Sequence of chain 1.G:
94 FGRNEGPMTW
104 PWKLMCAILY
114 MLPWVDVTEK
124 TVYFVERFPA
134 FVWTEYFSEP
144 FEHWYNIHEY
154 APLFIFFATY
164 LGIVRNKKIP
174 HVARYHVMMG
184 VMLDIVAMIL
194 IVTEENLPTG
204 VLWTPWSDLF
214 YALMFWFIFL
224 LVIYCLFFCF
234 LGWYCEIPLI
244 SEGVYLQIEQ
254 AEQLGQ

The protein below binds the small molecule below.
Small molecule (SMILES): C[C@@H]1CC[C@@]2(OC1)O[C@H]1[C@@H](O)[C@H]3[C@@H]4CC[C@H]5C[C@@H](O[C@@H]6O[C@H](CO)[C@H](O[C@@H]7O[C@H](CO)[C@@H](O)[C@H](O[C@@H]8OC[C@@H](O)[C@H](O)[C@H]8O)[C@H]7O[C@@H]7O[C@H](CO)[C@H](O)[C@H](O[C@@H]8O[C@H](CO)[C@@H](O)[C@H](O)[C@H]8O)[C@H]7O)[C@H](O)[C@H]6O)[C@H](O)C[C@]5(C)[C@H]4CC[C@]3(C)[C@H]1[C@@H]2C

Sequence of chain 1.I:
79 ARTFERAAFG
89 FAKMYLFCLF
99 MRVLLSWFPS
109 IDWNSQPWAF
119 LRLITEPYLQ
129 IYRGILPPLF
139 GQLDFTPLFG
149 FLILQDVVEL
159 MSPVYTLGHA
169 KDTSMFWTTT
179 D

Binding-site contacts:
Ligand atom C18 contacts residue LYS91 of chain 1.I at 3.5 Å.
Ligand atom C13 contacts residue ASN199 of chain 1.G at 4.4 Å.
Ligand atom C02 contacts residue PHE98 of chain 1.I at 3.9 Å (hydrophobic).
Ligand atom C10 contacts residue LYS91 of chain 1.I at 3.9 Å.
Ligand atom C07 contacts residue ASN199 of chain 1.G at 3.6 Å.
Ligand atom C05 contacts residue PHE95 of chain 1.I at 4.4 Å (hydrophobic).
Ligand atom C02 contacts residue THR196 of chain 1.G at 4.4 Å.
Ligand atom C04 contacts residue THR196 of chain 1.G at 4.2 Å.
Ligand atom O84 contacts residue ASN199 of chain 1.G at 3.8 Å.
Ligand atom O82 contacts residue LYS91 of chain 1.I at 3.5 Å (salt-bridge).
Ligand atom C05 contacts residue THR196 of chain 1.G at 4.2 Å.
Ligand atom C03 contacts residue PHE98 of chain 1.I at 4.0 Å (hydrophobic).
Ligand atom C85 contacts residue THR196 of chain 1.G at 3.8 Å.
Ligand atom C11 contacts residue ASN199 of chain 1.G at 4.1 Å.
Ligand atom C06 contacts residue THR196 of chain 1.G at 4.4 Å.
Ligand atom O09 contacts residue ASN199 of chain 1.G at 4.5 Å.
Ligand atom C17 contacts residue LYS91 of chain 1.I at 3.3 Å.
Ligand atom C01 contacts residue PHE95 of chain 1.I at 4.1 Å (hydrophobic).
Ligand atom C85 contacts residue ASN199 of chain 1.G at 3.7 Å.
Ligand atom C04 contacts residue PHE95 of chain 1.I at 3.4 Å (hydrophobic).
Ligand atom C01 contacts residue PHE98 of chain 1.I at 3.6 Å (hydrophobic).
Ligand atom O84 contacts residue THR196 of chain 1.G at 3.4 Å (h-bond).
Ligand atom O09 contacts residue PHE95 of chain 1.I at 4.2 Å.
Ligand atom C11 contacts residue LYS91 of chain 1.I at 4.4 Å.
Ligand atom C18 contacts residue GLY88 of chain 1.I at 4.4 Å.
Ligand atom C10 contacts residue ASN199 of chain 1.G at 4.2 Å.
Ligand atom C03 contacts residue THR196 of chain 1.G at 3.7 Å.
Ligand atom C08 contacts residue ASN199 of chain 1.G at 3.5 Å.
Ligand atom C12 contacts residue ASN199 of chain 1.G at 4.3 Å.
Ligand atom C24 contacts residue MET92 of chain 1.I at 4.3 Å (hydrophobic).
Ligand atom O82 contacts residue PHE95 of chain 1.I at 3.9 Å.
Ligand atom C85 contacts residue VAL195 of chain 1.G at 4.1 Å (hydrophobic).
Ligand atom C03 contacts residue PHE95 of chain 1.I at 4.3 Å (hydrophobic).
Ligand atom C83 contacts residue THR196 of chain 1.G at 3.3 Å.